Binding-site contacts:
Ligand atom CZ contacts residue LEU202 of chain 1.A at 3.5 Å (hydrophobic).
Ligand atom O1 contacts residue GLU166 of chain 1.A at 2.9 Å (salt-bridge).
Ligand atom C1 contacts residue GLU143 of chain 1.A at 3.7 Å.
Ligand atom O3 contacts residue ARG203 of chain 1.A at 3.0 Å (salt-bridge).
Ligand atom C2 contacts residue ASN112 of chain 1.A at 3.4 Å.
Ligand atom O2 contacts residue ZN1 of chain 1.F at 2.6 Å.
Ligand atom CZ contacts residue VAL139 of chain 1.A at 3.6 Å (hydrophobic).
Ligand atom C1 contacts residue GLU166 of chain 1.A at 4.0 Å.
Ligand atom C1 contacts residue ZN1 of chain 1.F at 2.7 Å.
Ligand atom CE1 contacts residue PHE130 of chain 1.A at 3.9 Å (hydrophobic).
Ligand atom C contacts residue HIS231 of chain 1.A at 3.5 Å.
Ligand atom O2 contacts residue HIS146 of chain 1.A at 3.4 Å (h-bond).
Ligand atom C2 contacts residue HIS231 of chain 1.A at 4.0 Å.
Ligand atom CD1 contacts residue LEU133 of chain 1.A at 3.9 Å (hydrophobic).
Ligand atom CA contacts residue ASN112 of chain 1.A at 3.2 Å.
Ligand atom O1 contacts residue TYR157 of chain 1.A at 3.4 Å (h-bond).
Ligand atom C2 contacts residue ALA113 of chain 1.A at 3.2 Å (hydrophobic).
Ligand atom O1 contacts residue HIS142 of chain 1.A at 3.4 Å (h-bond).
Ligand atom O3 contacts residue HIS231 of chain 1.A at 3.3 Å.
Ligand atom C1 contacts residue ALA113 of chain 1.A at 4.0 Å (hydrophobic).
Ligand atom O2 contacts residue HIS142 of chain 1.A at 3.2 Å (h-bond).
Ligand atom O4 contacts residue HIS231 of chain 1.A at 3.7 Å.
Ligand atom CD2 contacts residue ARG203 of chain 1.A at 3.8 Å.
Ligand atom O1 contacts residue HIS146 of chain 1.A at 3.8 Å.
Ligand atom O1 contacts residue HIS231 of chain 1.A at 2.7 Å (h-bond).
Ligand atom C1 contacts residue HIS231 of chain 1.A at 3.8 Å.
Ligand atom O2 contacts residue ALA113 of chain 1.A at 3.8 Å.
Ligand atom CB contacts residue ALA113 of chain 1.A at 3.8 Å (hydrophobic).
Ligand atom C1 contacts residue HIS142 of chain 1.A at 3.5 Å.
Ligand atom CA contacts residue ALA113 of chain 1.A at 3.8 Å (hydrophobic).
Ligand atom O2 contacts residue GLU143 of chain 1.A at 2.8 Å (salt-bridge).
Ligand atom C2 contacts residue GLU143 of chain 1.A at 3.9 Å.
Ligand atom CB contacts residue GLU143 of chain 1.A at 3.0 Å.
Ligand atom CE1 contacts residue LEU133 of chain 1.A at 3.8 Å (hydrophobic).
Ligand atom C contacts residue ARG203 of chain 1.A at 4.0 Å.
Ligand atom O1 contacts residue ZN1 of chain 1.F at 2.2 Å.
Ligand atom CE2 contacts residue VAL139 of chain 1.A at 3.8 Å (hydrophobic).
Ligand atom O4 contacts residue ASN112 of chain 1.A at 3.9 Å.
Ligand atom CE1 contacts residue LEU202 of chain 1.A at 3.5 Å (hydrophobic).
Ligand atom CE2 contacts residue ILE188 of chain 1.A at 3.6 Å (hydrophobic).

A protein and the small-molecule ligand that binds it are described below.
Small molecule (SMILES): O=C(O)C[C@@H](Cc1ccccc1)C(=O)O

Sequence of chain 1.A:
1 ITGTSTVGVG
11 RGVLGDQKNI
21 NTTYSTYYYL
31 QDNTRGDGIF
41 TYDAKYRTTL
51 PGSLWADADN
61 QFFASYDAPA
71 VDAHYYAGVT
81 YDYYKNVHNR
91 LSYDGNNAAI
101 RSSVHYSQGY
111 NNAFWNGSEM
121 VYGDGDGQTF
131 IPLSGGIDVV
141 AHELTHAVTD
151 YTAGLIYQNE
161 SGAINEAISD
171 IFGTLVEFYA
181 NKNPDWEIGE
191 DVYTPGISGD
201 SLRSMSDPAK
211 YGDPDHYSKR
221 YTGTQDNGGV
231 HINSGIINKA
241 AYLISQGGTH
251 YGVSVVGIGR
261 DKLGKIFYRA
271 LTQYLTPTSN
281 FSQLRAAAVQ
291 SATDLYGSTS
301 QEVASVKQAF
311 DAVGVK